Sequence of chain 1.D:
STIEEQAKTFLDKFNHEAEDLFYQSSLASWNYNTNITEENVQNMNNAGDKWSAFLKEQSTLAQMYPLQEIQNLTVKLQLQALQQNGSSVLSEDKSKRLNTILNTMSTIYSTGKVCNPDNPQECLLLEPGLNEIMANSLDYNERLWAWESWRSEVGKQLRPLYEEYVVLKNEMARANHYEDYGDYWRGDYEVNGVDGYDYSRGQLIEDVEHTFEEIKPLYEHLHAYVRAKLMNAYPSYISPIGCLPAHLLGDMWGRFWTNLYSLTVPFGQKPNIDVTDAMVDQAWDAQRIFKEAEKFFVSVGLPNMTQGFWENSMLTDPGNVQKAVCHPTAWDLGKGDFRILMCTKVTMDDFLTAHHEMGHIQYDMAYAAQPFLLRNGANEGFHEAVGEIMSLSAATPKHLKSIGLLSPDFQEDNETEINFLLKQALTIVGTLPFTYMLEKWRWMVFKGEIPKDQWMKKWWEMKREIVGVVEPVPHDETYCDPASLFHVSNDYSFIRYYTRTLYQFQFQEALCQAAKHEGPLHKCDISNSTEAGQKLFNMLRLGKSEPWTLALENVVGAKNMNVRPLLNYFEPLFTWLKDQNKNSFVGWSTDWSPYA

Binding-site contacts:
Ligand atom O7 contacts residue HIS178 of chain 1.D at 3.8 Å.
Ligand atom C3 contacts residue ASN86 of chain 1.D at 3.8 Å.
Ligand atom O5 contacts residue ASN86 of chain 1.D at 2.4 Å (h-bond).
Ligand atom C2 contacts residue GLN64 of chain 1.D at 3.8 Å.
Ligand atom N2 contacts residue ASN86 of chain 1.D at 2.9 Å (h-bond).
Ligand atom N2 contacts residue GLN64 of chain 1.D at 3.3 Å (h-bond).
Ligand atom C7 contacts residue GLN84 of chain 1.D at 4.1 Å.
Ligand atom C5 contacts residue GLN64 of chain 1.D at 4.5 Å.
Ligand atom O7 contacts residue ASN86 of chain 1.D at 4.3 Å.
Ligand atom C1 contacts residue ASN86 of chain 1.D at 1.4 Å.
Ligand atom C7 contacts residue ASN86 of chain 1.D at 3.8 Å.
Ligand atom C3 contacts residue GLN64 of chain 1.D at 4.4 Å.
Ligand atom O6 contacts residue ASN86 of chain 1.D at 3.9 Å.
Ligand atom C4 contacts residue ASN86 of chain 1.D at 4.3 Å.
Ligand atom C8 contacts residue GLN84 of chain 1.D at 3.4 Å.
Ligand atom O5 contacts residue VAL90 of chain 1.D at 4.2 Å.
Ligand atom C5 contacts residue ASN86 of chain 1.D at 3.7 Å.
Ligand atom C1 contacts residue GLN64 of chain 1.D at 3.4 Å.
Ligand atom C2 contacts residue ASN86 of chain 1.D at 2.5 Å.
Ligand atom O6 contacts residue VAL90 of chain 1.D at 4.4 Å.
Ligand atom N2 contacts residue GLN84 of chain 1.D at 3.8 Å.
Ligand atom C7 contacts residue GLN64 of chain 1.D at 4.4 Å.

This small molecule binds to this protein.
Small molecule (SMILES): CC(=O)N[C@@H]1[C@@H](O)[C@H](O)[C@@H](CO)O[C@H]1O